This protein binds this small molecule.
Small molecule (SMILES): O=P(O)(O)OC[C@H]1O[C@](O)(COP(=O)(O)O)[C@@H](O)[C@@H]1O

Binding-site contacts:
Ligand atom C6 contacts residue THR349 of chain 1.A at 3.7 Å.
Ligand atom O3P contacts residue PRO433 of chain 1.A at 3.4 Å.
Ligand atom C4 contacts residue GLY434 of chain 1.A at 3.3 Å.
Ligand atom O2 contacts residue GLY430 of chain 1.A at 3.4 Å (h-bond).
Ligand atom O4P contacts residue GLY436 of chain 1.A at 2.9 Å (h-bond).
Ligand atom O5P contacts residue SER435 of chain 1.A at 2.9 Å (h-bond).
Ligand atom C6 contacts residue THR348 of chain 1.A at 3.7 Å.
Ligand atom P2 contacts residue THR349 of chain 1.A at 3.6 Å.
Ligand atom C3 contacts residue ARG432 of chain 1.A at 3.5 Å.
Ligand atom O3 contacts residue TRP398 of chain 1.A at 3.8 Å.
Ligand atom O6P contacts residue THR349 of chain 1.A at 3.6 Å.
Ligand atom O5P contacts residue THR350 of chain 1.A at 2.5 Å (h-bond).
Ligand atom O4 contacts residue THR438 of chain 1.A at 3.5 Å (h-bond).
Ligand atom O3 contacts residue GLY430 of chain 1.A at 3.1 Å.
Ligand atom O6 contacts residue THR348 of chain 1.A at 3.8 Å.
Ligand atom O2P contacts residue ARG405 of chain 1.A at 2.3 Å (salt-bridge).
Ligand atom C5 contacts residue GLY434 of chain 1.A at 3.4 Å.
Ligand atom O6 contacts residue THR349 of chain 1.A at 2.9 Å (h-bond).
Ligand atom O5P contacts residue THR348 of chain 1.A at 3.7 Å.
Ligand atom O5 contacts residue LEU347 of chain 1.A at 3.5 Å (h-bond).
Ligand atom O5P contacts residue THR349 of chain 1.A at 3.5 Å (h-bond).
Ligand atom O6P contacts residue SER353 of chain 1.A at 2.8 Å (h-bond).
Ligand atom O4 contacts residue TYR437 of chain 1.A at 2.9 Å (h-bond).
Ligand atom C6 contacts residue LEU347 of chain 1.A at 3.5 Å (hydrophobic).
Ligand atom P2 contacts residue THR348 of chain 1.A at 3.5 Å.
Ligand atom O4P contacts residue SER353 of chain 1.A at 3.7 Å.
Ligand atom O3P contacts residue TRP398 of chain 1.A at 2.7 Å (h-bond).
Ligand atom O6P contacts residue THR348 of chain 1.A at 2.5 Å (h-bond).
Ligand atom O3 contacts residue ARG432 of chain 1.A at 2.9 Å (salt-bridge).
Ligand atom C6 contacts residue THR438 of chain 1.A at 3.7 Å.
Ligand atom P2 contacts residue SER435 of chain 1.A at 3.6 Å.
Ligand atom P2 contacts residue SER353 of chain 1.A at 3.7 Å.
Ligand atom O1P contacts residue GLY434 of chain 1.A at 2.9 Å (h-bond).
Ligand atom O2 contacts residue LEU347 of chain 1.A at 3.5 Å.
Ligand atom O4P contacts residue SER435 of chain 1.A at 3.4 Å (h-bond).
Ligand atom C3 contacts residue GLY434 of chain 1.A at 3.5 Å.
Ligand atom O3P contacts residue ARG405 of chain 1.A at 3.2 Å (salt-bridge).
Ligand atom O4 contacts residue GLY434 of chain 1.A at 2.6 Å (h-bond).
Ligand atom P1 contacts residue ARG405 of chain 1.A at 3.5 Å.
Ligand atom O4 contacts residue GLY436 of chain 1.A at 3.7 Å.

Sequence of chain 1.A:
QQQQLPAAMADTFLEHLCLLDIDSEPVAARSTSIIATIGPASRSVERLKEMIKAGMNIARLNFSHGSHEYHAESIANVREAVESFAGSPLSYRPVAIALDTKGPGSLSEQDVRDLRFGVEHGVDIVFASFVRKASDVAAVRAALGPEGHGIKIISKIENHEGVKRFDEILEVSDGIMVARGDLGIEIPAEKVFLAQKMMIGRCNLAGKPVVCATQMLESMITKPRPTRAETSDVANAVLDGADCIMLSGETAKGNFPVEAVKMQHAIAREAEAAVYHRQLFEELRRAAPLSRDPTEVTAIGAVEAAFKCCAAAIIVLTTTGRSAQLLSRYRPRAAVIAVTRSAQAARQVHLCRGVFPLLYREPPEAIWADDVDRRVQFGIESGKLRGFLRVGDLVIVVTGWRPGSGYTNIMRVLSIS